Binding-site contacts:
Ligand atom O2 contacts residue SER488 of chain 1.A at 3.3 Å (h-bond).
Ligand atom C8 contacts residue PRO485 of chain 1.A at 3.4 Å (hydrophobic).
Ligand atom C4 contacts residue GLY722 of chain 1.D at 3.3 Å.
Ligand atom O3 contacts residue SER488 of chain 1.A at 2.4 Å (h-bond).
Ligand atom C14 contacts residue SER720 of chain 1.D at 3.6 Å.
Ligand atom C5 contacts residue ILE472 of chain 1.D at 3.8 Å (hydrophobic).
Ligand atom C11 contacts residue SER488 of chain 1.A at 3.5 Å.
Ligand atom O1 contacts residue SER488 of chain 1.A at 3.6 Å (h-bond).
Ligand atom C10 contacts residue PHE486 of chain 1.A at 3.5 Å (hydrophobic).
Ligand atom N3 contacts residue LYS754 of chain 1.A at 3.5 Å (salt-bridge).
Ligand atom C3 contacts residue LYS721 of chain 1.D at 3.6 Å.
Ligand atom O3 contacts residue MET487 of chain 1.A at 3.2 Å.
Ligand atom N2 contacts residue SER720 of chain 1.D at 3.6 Å.
Ligand atom CL contacts residue SER720 of chain 1.D at 3.8 Å.
Ligand atom C13 contacts residue PHE486 of chain 1.A at 3.2 Å (hydrophobic).
Ligand atom CL contacts residue ASP751 of chain 1.A at 3.2 Å.
Ligand atom S1 contacts residue SER488 of chain 1.A at 3.8 Å.
Ligand atom C11 contacts residue PHE486 of chain 1.A at 3.3 Å (hydrophobic).
Ligand atom S2 contacts residue SER488 of chain 1.A at 3.6 Å (h-bond).
Ligand atom N1 contacts residue PRO485 of chain 1.A at 2.4 Å (h-bond).
Ligand atom O4 contacts residue MET487 of chain 1.A at 3.3 Å.
Ligand atom C1 contacts residue PRO485 of chain 1.A at 3.5 Å (hydrophobic).
Ligand atom C12 contacts residue SER720 of chain 1.D at 3.7 Å.
Ligand atom S2 contacts residue LYS754 of chain 1.A at 3.7 Å.
Ligand atom O2 contacts residue PRO485 of chain 1.A at 3.5 Å (h-bond).
Ligand atom N2 contacts residue PRO485 of chain 1.A at 3.7 Å.
Ligand atom O2 contacts residue MET487 of chain 1.A at 3.6 Å.
Ligand atom C10 contacts residue SER720 of chain 1.D at 3.8 Å.
Ligand atom O4 contacts residue LYS754 of chain 1.A at 3.0 Å (salt-bridge).
Ligand atom C4 contacts residue LYS721 of chain 1.D at 3.7 Å.
Ligand atom C12 contacts residue PHE486 of chain 1.A at 3.2 Å (hydrophobic).
Ligand atom C9 contacts residue PHE486 of chain 1.A at 3.4 Å (hydrophobic).
Ligand atom S1 contacts residue PRO485 of chain 1.A at 3.5 Å (h-bond).
Ligand atom C11 contacts residue MET487 of chain 1.A at 3.6 Å (hydrophobic).
Ligand atom C14 contacts residue PHE486 of chain 1.A at 3.3 Å (hydrophobic).
Ligand atom C12 contacts residue MET487 of chain 1.A at 3.8 Å (hydrophobic).
Ligand atom C3 contacts residue GLY722 of chain 1.D at 3.2 Å.
Ligand atom C13 contacts residue SER720 of chain 1.D at 3.5 Å.
Ligand atom O2 contacts residue PHE486 of chain 1.A at 3.8 Å.
Ligand atom N3 contacts residue SER720 of chain 1.D at 3.2 Å (h-bond).

The small molecule below binds the protein below.
Small molecule (SMILES): NS(=O)(=O)c1cc2c(cc1Cl)N[C@H]([C@H]1C[C@H]3C=C[C@@H]1C3)NS2(=O)=O

Sequence of chain 1.D:
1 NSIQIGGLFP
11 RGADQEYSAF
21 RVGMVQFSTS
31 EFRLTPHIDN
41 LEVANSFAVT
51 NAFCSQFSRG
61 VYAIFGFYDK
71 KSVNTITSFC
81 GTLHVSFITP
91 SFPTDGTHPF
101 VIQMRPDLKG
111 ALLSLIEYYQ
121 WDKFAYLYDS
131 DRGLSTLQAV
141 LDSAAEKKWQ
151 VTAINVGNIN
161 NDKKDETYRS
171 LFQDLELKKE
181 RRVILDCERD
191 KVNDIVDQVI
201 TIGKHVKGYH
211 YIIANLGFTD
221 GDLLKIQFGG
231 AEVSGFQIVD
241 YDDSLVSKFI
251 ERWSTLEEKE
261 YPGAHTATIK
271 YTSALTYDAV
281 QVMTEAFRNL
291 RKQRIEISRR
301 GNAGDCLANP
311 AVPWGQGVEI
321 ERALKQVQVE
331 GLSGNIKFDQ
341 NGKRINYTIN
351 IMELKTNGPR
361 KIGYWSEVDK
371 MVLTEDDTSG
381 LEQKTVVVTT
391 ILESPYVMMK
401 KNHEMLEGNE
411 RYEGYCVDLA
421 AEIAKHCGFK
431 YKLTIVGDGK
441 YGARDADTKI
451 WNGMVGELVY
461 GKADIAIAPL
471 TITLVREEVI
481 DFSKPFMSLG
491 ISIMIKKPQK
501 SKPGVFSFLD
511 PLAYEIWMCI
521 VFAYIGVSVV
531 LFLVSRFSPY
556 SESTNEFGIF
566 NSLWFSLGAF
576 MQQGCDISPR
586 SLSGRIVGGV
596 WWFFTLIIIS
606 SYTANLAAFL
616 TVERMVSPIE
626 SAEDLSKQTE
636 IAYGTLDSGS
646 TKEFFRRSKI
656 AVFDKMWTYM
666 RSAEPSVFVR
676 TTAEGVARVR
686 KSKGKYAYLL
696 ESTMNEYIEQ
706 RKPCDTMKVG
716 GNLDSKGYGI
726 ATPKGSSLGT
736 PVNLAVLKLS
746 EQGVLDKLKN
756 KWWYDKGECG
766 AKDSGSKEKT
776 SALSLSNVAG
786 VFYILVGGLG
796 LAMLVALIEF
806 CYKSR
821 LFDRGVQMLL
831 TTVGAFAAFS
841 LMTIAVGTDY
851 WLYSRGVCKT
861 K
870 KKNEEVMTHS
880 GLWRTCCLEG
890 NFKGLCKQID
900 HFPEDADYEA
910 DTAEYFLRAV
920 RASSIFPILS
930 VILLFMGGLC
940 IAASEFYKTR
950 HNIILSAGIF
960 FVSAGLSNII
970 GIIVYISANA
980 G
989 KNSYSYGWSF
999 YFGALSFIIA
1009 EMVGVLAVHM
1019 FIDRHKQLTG

Sequence of chain 1.A:
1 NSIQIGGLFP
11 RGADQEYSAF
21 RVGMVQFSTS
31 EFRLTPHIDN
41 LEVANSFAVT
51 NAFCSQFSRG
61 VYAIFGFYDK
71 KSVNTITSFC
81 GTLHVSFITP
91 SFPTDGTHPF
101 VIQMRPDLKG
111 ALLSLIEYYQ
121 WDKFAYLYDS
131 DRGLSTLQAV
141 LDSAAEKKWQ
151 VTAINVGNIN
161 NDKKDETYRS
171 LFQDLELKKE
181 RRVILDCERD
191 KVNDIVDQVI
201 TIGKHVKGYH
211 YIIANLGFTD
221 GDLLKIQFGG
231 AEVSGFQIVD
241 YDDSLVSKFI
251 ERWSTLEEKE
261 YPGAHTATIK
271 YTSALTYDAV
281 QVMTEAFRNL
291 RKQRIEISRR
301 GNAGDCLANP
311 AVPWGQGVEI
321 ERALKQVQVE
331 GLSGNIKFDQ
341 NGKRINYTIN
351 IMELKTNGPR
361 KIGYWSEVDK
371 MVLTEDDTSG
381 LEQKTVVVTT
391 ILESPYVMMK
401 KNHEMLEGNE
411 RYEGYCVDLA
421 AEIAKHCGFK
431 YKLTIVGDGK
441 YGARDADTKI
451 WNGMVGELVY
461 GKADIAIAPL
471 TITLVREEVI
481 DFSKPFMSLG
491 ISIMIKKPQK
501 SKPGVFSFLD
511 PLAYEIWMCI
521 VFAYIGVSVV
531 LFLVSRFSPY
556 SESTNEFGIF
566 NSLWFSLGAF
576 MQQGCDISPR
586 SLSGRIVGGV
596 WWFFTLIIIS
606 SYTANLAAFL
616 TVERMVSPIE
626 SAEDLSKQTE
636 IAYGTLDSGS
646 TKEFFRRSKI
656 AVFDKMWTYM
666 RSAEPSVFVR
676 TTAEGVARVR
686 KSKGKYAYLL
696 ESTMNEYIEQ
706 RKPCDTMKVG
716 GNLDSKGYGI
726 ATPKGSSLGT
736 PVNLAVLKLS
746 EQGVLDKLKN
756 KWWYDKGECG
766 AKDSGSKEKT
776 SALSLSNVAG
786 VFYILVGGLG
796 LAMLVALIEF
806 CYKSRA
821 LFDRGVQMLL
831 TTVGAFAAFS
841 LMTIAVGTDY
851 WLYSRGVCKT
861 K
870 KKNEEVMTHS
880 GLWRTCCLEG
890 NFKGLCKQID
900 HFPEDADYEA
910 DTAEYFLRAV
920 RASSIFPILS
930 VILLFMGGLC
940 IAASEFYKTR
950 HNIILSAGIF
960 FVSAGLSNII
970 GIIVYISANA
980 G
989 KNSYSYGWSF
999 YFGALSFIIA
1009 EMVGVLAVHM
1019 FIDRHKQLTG